Binding-site contacts:
Ligand atom CD1 contacts residue ASN492 of chain 2.NA at 3.9 Å.
Ligand atom O contacts residue ASN492 of chain 2.NA at 4.2 Å.
Ligand atom CD2 contacts residue ARG442 of chain 2.NA at 3.5 Å.
Ligand atom O contacts residue ARG442 of chain 2.NA at 4.3 Å.
Ligand atom CA contacts residue ASN492 of chain 2.NA at 3.3 Å.
Ligand atom CD1 contacts residue PHE496 of chain 2.NA at 3.7 Å (hydrophobic).
Ligand atom CB contacts residue GLY495 of chain 2.NA at 3.9 Å.
Ligand atom CG contacts residue GLY495 of chain 2.NA at 4.4 Å.
Ligand atom CE2 contacts residue PRO438 of chain 2.NA at 3.7 Å (hydrophobic).
Ligand atom N contacts residue SER491 of chain 2.NA at 4.1 Å.
Ligand atom C contacts residue ASN492 of chain 2.NA at 4.0 Å.
Ligand atom CB contacts residue ASN492 of chain 2.NA at 3.8 Å.
Ligand atom CD1 contacts residue PRO438 of chain 2.NA at 4.4 Å (hydrophobic).
Ligand atom N contacts residue ASN492 of chain 2.NA at 3.3 Å (h-bond).
Ligand atom CG contacts residue PHE496 of chain 2.NA at 4.0 Å (hydrophobic).
Ligand atom CD1 contacts residue ILE434 of chain 2.NA at 4.1 Å (hydrophobic).
Ligand atom CZ contacts residue PRO438 of chain 2.NA at 3.4 Å (hydrophobic).
Ligand atom CE2 contacts residue ARG442 of chain 2.NA at 3.6 Å.
Ligand atom CE1 contacts residue ILE434 of chain 2.NA at 3.9 Å (hydrophobic).
Ligand atom CG contacts residue ASN492 of chain 2.NA at 4.3 Å.
Ligand atom CD2 contacts residue PRO438 of chain 2.NA at 4.4 Å (hydrophobic).
Ligand atom N contacts residue ARG442 of chain 2.NA at 4.2 Å.
Ligand atom CE1 contacts residue PRO438 of chain 2.NA at 3.8 Å (hydrophobic).
Ligand atom CA contacts residue ARG442 of chain 2.NA at 3.6 Å.
Ligand atom CZ contacts residue PHE496 of chain 2.NA at 3.9 Å (hydrophobic).
Ligand atom O contacts residue PRO438 of chain 2.NA at 4.0 Å.
Ligand atom C contacts residue ARG442 of chain 2.NA at 4.4 Å.
Ligand atom CB contacts residue PHE496 of chain 2.NA at 3.9 Å (hydrophobic).
Ligand atom CE1 contacts residue PHE496 of chain 2.NA at 3.6 Å (hydrophobic).

This protein binds this small molecule.
Small molecule (SMILES): N[C@@H](Cc1ccccc1)C(=O)NCC=O

Sequence of chain 2.NA:
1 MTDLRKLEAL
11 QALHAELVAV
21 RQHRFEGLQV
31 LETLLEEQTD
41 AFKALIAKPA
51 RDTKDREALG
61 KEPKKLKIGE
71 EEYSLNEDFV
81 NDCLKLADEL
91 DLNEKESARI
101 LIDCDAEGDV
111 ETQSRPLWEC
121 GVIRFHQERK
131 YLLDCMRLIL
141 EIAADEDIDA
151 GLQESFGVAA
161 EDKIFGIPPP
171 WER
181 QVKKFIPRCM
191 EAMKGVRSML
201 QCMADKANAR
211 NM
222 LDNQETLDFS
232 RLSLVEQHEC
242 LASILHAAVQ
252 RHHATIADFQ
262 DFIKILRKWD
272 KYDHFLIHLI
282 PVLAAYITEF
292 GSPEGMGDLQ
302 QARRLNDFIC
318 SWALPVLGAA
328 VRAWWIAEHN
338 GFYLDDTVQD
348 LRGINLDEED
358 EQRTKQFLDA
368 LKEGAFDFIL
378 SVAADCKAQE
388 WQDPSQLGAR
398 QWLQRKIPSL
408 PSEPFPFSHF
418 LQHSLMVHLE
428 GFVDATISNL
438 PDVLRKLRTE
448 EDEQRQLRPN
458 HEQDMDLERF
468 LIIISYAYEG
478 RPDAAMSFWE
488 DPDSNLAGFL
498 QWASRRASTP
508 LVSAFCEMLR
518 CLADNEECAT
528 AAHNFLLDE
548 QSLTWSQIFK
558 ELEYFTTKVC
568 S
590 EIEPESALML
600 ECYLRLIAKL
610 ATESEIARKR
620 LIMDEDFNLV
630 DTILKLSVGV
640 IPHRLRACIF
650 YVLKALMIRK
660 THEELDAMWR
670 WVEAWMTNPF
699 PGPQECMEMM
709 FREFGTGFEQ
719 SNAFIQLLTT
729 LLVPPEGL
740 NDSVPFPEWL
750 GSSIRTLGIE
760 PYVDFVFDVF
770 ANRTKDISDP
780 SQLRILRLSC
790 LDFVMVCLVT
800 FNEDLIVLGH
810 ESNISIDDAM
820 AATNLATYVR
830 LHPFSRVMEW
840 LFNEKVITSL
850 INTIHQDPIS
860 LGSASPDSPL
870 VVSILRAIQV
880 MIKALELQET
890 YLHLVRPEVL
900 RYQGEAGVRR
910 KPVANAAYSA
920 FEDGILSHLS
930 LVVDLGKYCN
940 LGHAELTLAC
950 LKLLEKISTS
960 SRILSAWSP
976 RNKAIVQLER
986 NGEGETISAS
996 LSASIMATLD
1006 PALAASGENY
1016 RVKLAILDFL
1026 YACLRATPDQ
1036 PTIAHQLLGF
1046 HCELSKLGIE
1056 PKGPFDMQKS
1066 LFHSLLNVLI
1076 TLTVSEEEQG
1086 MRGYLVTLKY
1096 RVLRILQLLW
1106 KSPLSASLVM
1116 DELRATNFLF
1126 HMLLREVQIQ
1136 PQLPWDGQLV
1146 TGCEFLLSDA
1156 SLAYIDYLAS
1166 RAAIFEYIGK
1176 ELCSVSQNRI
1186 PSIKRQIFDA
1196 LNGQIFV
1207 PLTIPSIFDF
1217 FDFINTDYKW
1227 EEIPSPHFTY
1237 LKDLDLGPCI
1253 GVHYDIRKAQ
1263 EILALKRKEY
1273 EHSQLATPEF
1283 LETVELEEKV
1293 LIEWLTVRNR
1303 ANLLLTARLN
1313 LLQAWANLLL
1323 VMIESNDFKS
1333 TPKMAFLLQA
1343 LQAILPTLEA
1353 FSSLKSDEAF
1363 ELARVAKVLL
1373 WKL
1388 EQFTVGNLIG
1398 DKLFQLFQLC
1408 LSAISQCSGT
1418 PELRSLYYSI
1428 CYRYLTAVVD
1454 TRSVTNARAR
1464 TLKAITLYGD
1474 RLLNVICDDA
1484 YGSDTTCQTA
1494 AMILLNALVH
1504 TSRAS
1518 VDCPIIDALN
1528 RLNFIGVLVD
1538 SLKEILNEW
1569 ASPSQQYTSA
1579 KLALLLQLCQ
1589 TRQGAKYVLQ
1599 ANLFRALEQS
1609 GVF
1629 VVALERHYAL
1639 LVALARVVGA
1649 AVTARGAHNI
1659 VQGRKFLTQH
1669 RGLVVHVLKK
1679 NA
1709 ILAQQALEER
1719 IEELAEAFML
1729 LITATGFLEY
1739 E